Sequence of chain 1.A:
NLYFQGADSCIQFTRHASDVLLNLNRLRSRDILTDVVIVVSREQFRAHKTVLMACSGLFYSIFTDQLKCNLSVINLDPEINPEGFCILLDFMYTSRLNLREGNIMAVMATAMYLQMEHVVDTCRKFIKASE

Sequence of chain 2.A:
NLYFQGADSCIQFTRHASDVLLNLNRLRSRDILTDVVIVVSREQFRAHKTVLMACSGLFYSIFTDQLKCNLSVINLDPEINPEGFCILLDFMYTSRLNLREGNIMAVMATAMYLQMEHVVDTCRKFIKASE

The small molecule below binds the protein below.
Small molecule (SMILES): Cn1c(=O)c2c(c3cc(Nc4ccnc(Cl)c4C#N)ccc31)N[C@@H](C1CC1)CCO2

Binding-site contacts:
Ligand atom C16 contacts residue GLN128 of chain 2.A at 3.4 Å.
Ligand atom C4 contacts residue MET66 of chain 2.A at 3.5 Å (hydrophobic).
Ligand atom N contacts residue MET66 of chain 2.A at 3.1 Å (h-bond).
Ligand atom C13 contacts residue MET129 of chain 2.A at 3.7 Å (hydrophobic).
Ligand atom C13 contacts residue CYS68 of chain 2.A at 3.2 Å (hydrophobic).
Ligand atom CL contacts residue ARG39 of chain 1.A at 3.5 Å.
Ligand atom C18 contacts residue GLY70 of chain 2.A at 3.5 Å.
Ligand atom C19 contacts residue GLY70 of chain 2.A at 3.8 Å.
Ligand atom C2 contacts residue MET66 of chain 2.A at 3.4 Å (hydrophobic).
Ligand atom N contacts residue LEU40 of chain 1.A at 3.6 Å.
Ligand atom C9 contacts residue ALA67 of chain 2.A at 3.2 Å (hydrophobic).
Ligand atom CL contacts residue LEU40 of chain 1.A at 3.5 Å.
Ligand atom C17 contacts residue GLY70 of chain 2.A at 3.6 Å.
Ligand atom N3 contacts residue GLN128 of chain 2.A at 3.2 Å (h-bond).
Ligand atom O1 contacts residue MET129 of chain 2.A at 3.5 Å.
Ligand atom C10 contacts residue ASP32 of chain 1.A at 3.6 Å.
Ligand atom CL contacts residue TYR73 of chain 2.A at 3.8 Å.
Ligand atom CL contacts residue ASN36 of chain 1.A at 3.7 Å.
Ligand atom C10 contacts residue ALA67 of chain 2.A at 3.2 Å (hydrophobic).
Ligand atom N contacts residue ALA67 of chain 2.A at 3.3 Å (h-bond).
Ligand atom N1 contacts residue ASN36 of chain 1.A at 3.6 Å.
Ligand atom C5 contacts residue SER69 of chain 2.A at 3.8 Å.
Ligand atom O1 contacts residue GLN128 of chain 2.A at 3.2 Å (h-bond).
Ligand atom N1 contacts residue MET66 of chain 2.A at 2.9 Å (h-bond).
Ligand atom O contacts residue MET129 of chain 2.A at 3.7 Å.
Ligand atom C contacts residue TYR73 of chain 2.A at 3.5 Å (hydrophobic).
Ligand atom C2 contacts residue TYR73 of chain 2.A at 3.4 Å (hydrophobic).
Ligand atom C1 contacts residue TYR73 of chain 2.A at 3.5 Å (hydrophobic).
Ligand atom C5 contacts residue ASN36 of chain 1.A at 3.6 Å.
Ligand atom C5 contacts residue MET66 of chain 2.A at 3.8 Å (hydrophobic).
Ligand atom C10 contacts residue ASN36 of chain 1.A at 3.5 Å.
Ligand atom C11 contacts residue ASP32 of chain 1.A at 3.4 Å.
Ligand atom C15 contacts residue GLN128 of chain 2.A at 3.2 Å.
Ligand atom C11 contacts residue HIS29 of chain 1.A at 3.6 Å.
Ligand atom N2 contacts residue ALA67 of chain 2.A at 3.2 Å (h-bond).
Ligand atom O1 contacts residue GLU130 of chain 2.A at 2.8 Å (salt-bridge).
Ligand atom C3 contacts residue ASN36 of chain 1.A at 3.7 Å.
Ligand atom N2 contacts residue CYS68 of chain 2.A at 3.6 Å.
Ligand atom C5 contacts residue ALA67 of chain 2.A at 3.4 Å (hydrophobic).
Ligand atom C12 contacts residue CYS68 of chain 2.A at 3.5 Å (hydrophobic).